Sequence of chain 1.A:
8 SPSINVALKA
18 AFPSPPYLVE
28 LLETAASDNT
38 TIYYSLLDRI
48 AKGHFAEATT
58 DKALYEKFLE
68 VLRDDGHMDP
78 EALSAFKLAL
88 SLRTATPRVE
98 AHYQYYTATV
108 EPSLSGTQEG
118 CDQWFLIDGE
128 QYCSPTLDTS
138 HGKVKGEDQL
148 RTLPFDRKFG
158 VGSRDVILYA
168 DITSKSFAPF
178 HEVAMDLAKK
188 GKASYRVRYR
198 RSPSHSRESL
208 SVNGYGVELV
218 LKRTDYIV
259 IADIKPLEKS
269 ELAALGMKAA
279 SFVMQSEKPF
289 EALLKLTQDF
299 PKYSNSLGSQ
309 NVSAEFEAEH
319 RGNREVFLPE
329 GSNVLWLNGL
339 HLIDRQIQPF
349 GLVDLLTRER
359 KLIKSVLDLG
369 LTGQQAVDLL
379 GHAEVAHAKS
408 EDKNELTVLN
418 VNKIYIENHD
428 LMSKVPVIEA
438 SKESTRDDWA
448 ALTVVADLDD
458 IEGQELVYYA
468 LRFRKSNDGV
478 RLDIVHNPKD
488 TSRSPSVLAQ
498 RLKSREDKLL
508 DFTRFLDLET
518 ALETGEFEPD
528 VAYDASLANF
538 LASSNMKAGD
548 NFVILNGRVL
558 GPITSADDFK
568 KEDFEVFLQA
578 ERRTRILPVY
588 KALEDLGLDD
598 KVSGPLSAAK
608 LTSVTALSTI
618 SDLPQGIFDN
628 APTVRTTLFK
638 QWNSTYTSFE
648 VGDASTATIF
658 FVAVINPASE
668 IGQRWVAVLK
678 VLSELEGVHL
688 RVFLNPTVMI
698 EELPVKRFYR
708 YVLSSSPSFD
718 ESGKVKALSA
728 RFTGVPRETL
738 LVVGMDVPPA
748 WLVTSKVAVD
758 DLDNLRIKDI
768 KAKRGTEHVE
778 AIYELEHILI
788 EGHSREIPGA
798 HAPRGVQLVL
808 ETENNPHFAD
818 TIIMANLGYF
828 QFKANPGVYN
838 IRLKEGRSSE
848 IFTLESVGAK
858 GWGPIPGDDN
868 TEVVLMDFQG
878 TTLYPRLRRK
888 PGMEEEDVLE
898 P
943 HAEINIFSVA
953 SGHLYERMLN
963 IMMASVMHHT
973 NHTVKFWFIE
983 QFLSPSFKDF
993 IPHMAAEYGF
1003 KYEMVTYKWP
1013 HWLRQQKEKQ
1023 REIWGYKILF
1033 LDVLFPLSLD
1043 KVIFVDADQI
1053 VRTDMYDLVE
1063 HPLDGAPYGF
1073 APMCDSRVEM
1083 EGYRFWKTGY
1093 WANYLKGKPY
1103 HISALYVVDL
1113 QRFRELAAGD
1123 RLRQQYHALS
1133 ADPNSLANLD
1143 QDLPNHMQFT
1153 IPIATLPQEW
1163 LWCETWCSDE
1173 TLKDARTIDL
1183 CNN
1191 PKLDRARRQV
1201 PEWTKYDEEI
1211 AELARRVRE

Binding-site contacts:
Ligand atom C8 contacts residue GLY320 of chain 1.A at 3.6 Å.
Ligand atom C7 contacts residue ASN640 of chain 1.A at 3.5 Å.
Ligand atom C7 contacts residue GLN638 of chain 1.A at 4.5 Å.
Ligand atom C8 contacts residue ASN321 of chain 1.A at 3.7 Å.
Ligand atom O7 contacts residue GLY320 of chain 1.A at 3.7 Å.
Ligand atom C8 contacts residue ASN640 of chain 1.A at 3.6 Å.
Ligand atom O7 contacts residue ASN640 of chain 1.A at 4.3 Å.
Ligand atom N2 contacts residue ASN640 of chain 1.A at 3.2 Å (h-bond).
Ligand atom C8 contacts residue TRP639 of chain 1.A at 4.3 Å (hydrophobic).
Ligand atom C1 contacts residue ASN640 of chain 1.A at 3.5 Å.
Ligand atom C8 contacts residue GLN638 of chain 1.A at 3.5 Å.
Ligand atom N2 contacts residue GLN638 of chain 1.A at 4.4 Å.
Ligand atom C7 contacts residue GLY320 of chain 1.A at 4.2 Å.
Ligand atom O7 contacts residue ASN321 of chain 1.A at 4.5 Å.
Ligand atom C2 contacts residue ASN640 of chain 1.A at 3.9 Å.

A protein and the small-molecule ligand that binds it are described below.
Small molecule (SMILES): CC(=O)N[C@@H]1[C@@H](O)[C@H](O)[C@@H](CO)O[C@H]1O